The small molecule below binds the protein below.
Small molecule (SMILES): CC(=O)N[C@H]1[C@H](O[C@H]2[C@H](O)[C@@H](NC(C)=O)CO[C@@H]2CO)O[C@H](CO)[C@@H](O)[C@@H]1O

Binding-site contacts:
Ligand atom N2 contacts residue ASN154 of chain 45.E at 1.4 Å (h-bond).
Ligand atom C7 contacts residue GLY150 of chain 45.E at 3.9 Å.
Ligand atom C8 contacts residue VAL153 of chain 45.E at 4.3 Å (hydrophobic).
Ligand atom C2 contacts residue ASN154 of chain 45.E at 2.6 Å.
Ligand atom C7 contacts residue MET151 of chain 45.E at 4.3 Å (hydrophobic).
Ligand atom C1 contacts residue THR156 of chain 45.E at 3.4 Å.
Ligand atom C6 contacts residue THR156 of chain 45.E at 4.4 Å.
Ligand atom C8 contacts residue ASN154 of chain 45.E at 2.4 Å.
Ligand atom C1 contacts residue ASN154 of chain 45.E at 2.9 Å.
Ligand atom C5 contacts residue THR156 of chain 45.E at 3.8 Å.
Ligand atom C3 contacts residue ASN154 of chain 45.E at 3.6 Å.
Ligand atom O7 contacts residue ASN154 of chain 45.E at 3.2 Å (h-bond).
Ligand atom O5 contacts residue THR156 of chain 45.E at 3.2 Å (h-bond).
Ligand atom C8 contacts residue GLY150 of chain 45.E at 3.5 Å.
Ligand atom O7 contacts residue MET151 of chain 45.E at 3.6 Å.
Ligand atom O6 contacts residue THR156 of chain 45.E at 3.5 Å (h-bond).
Ligand atom O7 contacts residue GLY150 of chain 45.E at 3.7 Å.
Ligand atom O3 contacts residue ASN154 of chain 45.E at 4.1 Å.
Ligand atom O5 contacts residue ASN154 of chain 45.E at 4.2 Å.
Ligand atom C7 contacts residue ASN154 of chain 45.E at 2.0 Å.

Sequence of chain 45.E:
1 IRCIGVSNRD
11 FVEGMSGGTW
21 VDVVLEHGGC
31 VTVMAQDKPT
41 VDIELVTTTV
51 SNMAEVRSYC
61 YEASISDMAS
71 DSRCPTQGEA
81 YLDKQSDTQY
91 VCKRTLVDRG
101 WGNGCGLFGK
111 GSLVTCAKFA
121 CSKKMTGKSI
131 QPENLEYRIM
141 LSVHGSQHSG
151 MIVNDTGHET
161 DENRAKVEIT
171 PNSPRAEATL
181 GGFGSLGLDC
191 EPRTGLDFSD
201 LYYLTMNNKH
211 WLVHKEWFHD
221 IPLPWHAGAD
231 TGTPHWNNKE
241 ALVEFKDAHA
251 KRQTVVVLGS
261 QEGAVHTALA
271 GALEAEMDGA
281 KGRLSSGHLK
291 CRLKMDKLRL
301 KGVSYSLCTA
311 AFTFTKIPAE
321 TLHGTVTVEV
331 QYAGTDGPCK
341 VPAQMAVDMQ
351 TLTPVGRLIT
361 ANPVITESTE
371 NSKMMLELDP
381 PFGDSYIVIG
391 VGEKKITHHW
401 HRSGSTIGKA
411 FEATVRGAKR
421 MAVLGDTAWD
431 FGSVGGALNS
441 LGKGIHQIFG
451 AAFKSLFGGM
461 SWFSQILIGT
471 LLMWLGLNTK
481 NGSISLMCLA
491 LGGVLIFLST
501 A